Binding-site contacts:
Ligand atom O7 contacts residue ASN771 of chain 1.A at 4.4 Å.
Ligand atom N2 contacts residue ASN771 of chain 1.A at 3.0 Å (h-bond).
Ligand atom C4 contacts residue ASN771 of chain 1.A at 4.2 Å.
Ligand atom O6 contacts residue ASN771 of chain 1.A at 4.3 Å.
Ligand atom C8 contacts residue PRO767 of chain 1.A at 3.2 Å (hydrophobic).
Ligand atom O7 contacts residue TRP768 of chain 1.A at 3.6 Å.
Ligand atom C7 contacts residue TRP768 of chain 1.A at 4.0 Å (hydrophobic).
Ligand atom C7 contacts residue PRO767 of chain 1.A at 4.3 Å (hydrophobic).
Ligand atom O5 contacts residue ASN771 of chain 1.A at 2.3 Å (h-bond).
Ligand atom C3 contacts residue ASN771 of chain 1.A at 3.8 Å.
Ligand atom C5 contacts residue ASN771 of chain 1.A at 3.6 Å.
Ligand atom C7 contacts residue ASN771 of chain 1.A at 4.0 Å.
Ligand atom C8 contacts residue TRP768 of chain 1.A at 3.8 Å (hydrophobic).
Ligand atom N2 contacts residue PRO767 of chain 1.A at 4.4 Å.
Ligand atom C2 contacts residue ASN771 of chain 1.A at 2.5 Å.
Ligand atom C1 contacts residue ASN771 of chain 1.A at 1.4 Å.

The small molecule below binds the protein below.
Small molecule (SMILES): CC(=O)N[C@@H]1[C@@H](O)[C@H](O)[C@@H](CO)O[C@H]1O

Sequence of chain 1.A:
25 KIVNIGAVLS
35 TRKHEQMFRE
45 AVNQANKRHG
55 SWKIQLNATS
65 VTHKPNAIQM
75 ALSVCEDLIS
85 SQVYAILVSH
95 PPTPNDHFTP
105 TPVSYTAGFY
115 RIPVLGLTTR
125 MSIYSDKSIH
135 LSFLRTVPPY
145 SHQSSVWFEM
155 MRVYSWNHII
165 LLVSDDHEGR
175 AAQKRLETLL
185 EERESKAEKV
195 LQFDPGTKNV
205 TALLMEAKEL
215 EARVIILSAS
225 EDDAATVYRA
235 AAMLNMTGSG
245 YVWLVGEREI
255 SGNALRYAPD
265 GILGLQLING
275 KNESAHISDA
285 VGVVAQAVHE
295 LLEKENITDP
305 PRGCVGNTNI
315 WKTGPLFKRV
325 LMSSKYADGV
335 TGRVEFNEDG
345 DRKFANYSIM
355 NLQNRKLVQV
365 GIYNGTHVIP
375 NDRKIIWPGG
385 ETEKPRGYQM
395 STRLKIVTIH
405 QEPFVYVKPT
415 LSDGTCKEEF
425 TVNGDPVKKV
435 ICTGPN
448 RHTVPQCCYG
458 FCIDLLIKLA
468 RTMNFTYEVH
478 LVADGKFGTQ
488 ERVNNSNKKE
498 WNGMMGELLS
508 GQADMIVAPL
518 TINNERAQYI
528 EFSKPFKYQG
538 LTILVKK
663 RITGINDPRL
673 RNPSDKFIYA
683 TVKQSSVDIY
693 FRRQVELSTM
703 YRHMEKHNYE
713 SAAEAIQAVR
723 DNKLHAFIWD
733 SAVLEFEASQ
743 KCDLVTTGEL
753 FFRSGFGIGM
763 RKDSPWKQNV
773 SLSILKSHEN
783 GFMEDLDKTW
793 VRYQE